Binding-site contacts:
Ligand atom O3 contacts residue GLY247 of chain 1.C at 3.8 Å.
Ligand atom C1 contacts residue GLU281 of chain 1.C at 3.4 Å.
Ligand atom O5P contacts residue TYR216 of chain 1.C at 2.5 Å (h-bond).
Ligand atom O4P contacts residue ARG244 of chain 1.D at 2.6 Å (salt-bridge).
Ligand atom P2 contacts residue TYR216 of chain 1.C at 3.6 Å.
Ligand atom O6 contacts residue LYS275 of chain 1.C at 2.8 Å (salt-bridge).
Ligand atom P2 contacts residue LYS275 of chain 1.C at 3.7 Å.
Ligand atom O1 contacts residue ASP122 of chain 1.C at 3.1 Å (salt-bridge).
Ligand atom O5P contacts residue TYR265 of chain 1.C at 2.7 Å (h-bond).
Ligand atom O6P contacts residue ASN213 of chain 1.C at 2.9 Å (h-bond).
Ligand atom O1P contacts residue SER125 of chain 1.C at 3.0 Å (h-bond).
Ligand atom O2P contacts residue LYS275 of chain 1.C at 2.7 Å (salt-bridge).
Ligand atom O4 contacts residue MET249 of chain 1.C at 3.1 Å (h-bond).
Ligand atom P2 contacts residue ARG244 of chain 1.D at 3.7 Å.
Ligand atom C4 contacts residue GLY247 of chain 1.C at 3.4 Å.
Ligand atom O6 contacts residue TYR265 of chain 1.C at 3.4 Å.
Ligand atom C3 contacts residue MET249 of chain 1.C at 3.7 Å (hydrophobic).
Ligand atom O1P contacts residue SER124 of chain 1.C at 3.4 Å (h-bond).
Ligand atom O6P contacts residue ARG244 of chain 1.D at 3.5 Å (salt-bridge).
Ligand atom O6P contacts residue TYR265 of chain 1.C at 3.8 Å.
Ligand atom P2 contacts residue TYR265 of chain 1.C at 3.9 Å.
Ligand atom O1 contacts residue GLU281 of chain 1.C at 3.0 Å (salt-bridge).
Ligand atom O3P contacts residue GLY123 of chain 1.C at 3.7 Å.
Ligand atom O6P contacts residue TYR245 of chain 1.C at 2.7 Å (h-bond).
Ligand atom O3 contacts residue ASP122 of chain 1.C at 3.1 Å (salt-bridge).
Ligand atom P1 contacts residue SER124 of chain 1.C at 3.7 Å.
Ligand atom C3 contacts residue ASP122 of chain 1.C at 3.8 Å.
Ligand atom C6 contacts residue TYR245 of chain 1.C at 3.4 Å (hydrophobic).
Ligand atom C5 contacts residue LYS275 of chain 1.C at 3.6 Å.
Ligand atom O3 contacts residue SER248 of chain 1.C at 3.6 Å.
Ligand atom O3P contacts residue SER124 of chain 1.C at 2.8 Å (h-bond).
Ligand atom O3 contacts residue GLY123 of chain 1.C at 3.6 Å.
Ligand atom O5 contacts residue LYS275 of chain 1.C at 2.8 Å (salt-bridge).
Ligand atom O5P contacts residue LYS275 of chain 1.C at 3.7 Å.
Ligand atom O3 contacts residue MET249 of chain 1.C at 2.8 Å (h-bond).
Ligand atom C4 contacts residue MET249 of chain 1.C at 3.6 Å (hydrophobic).
Ligand atom P2 contacts residue ASN213 of chain 1.C at 3.6 Å.
Ligand atom C6 contacts residue LYS275 of chain 1.C at 3.6 Å.
Ligand atom O2 contacts residue GLY123 of chain 1.C at 3.8 Å.
Ligand atom O1P contacts residue GLY123 of chain 1.C at 3.7 Å.

This small molecule binds to this protein.
Small molecule (SMILES): O=P(O)(O)OC[C@H]1O[C@@](CO)(OP(=O)(O)O)[C@@H](O)[C@@H]1O

Sequence of chain 1.D:
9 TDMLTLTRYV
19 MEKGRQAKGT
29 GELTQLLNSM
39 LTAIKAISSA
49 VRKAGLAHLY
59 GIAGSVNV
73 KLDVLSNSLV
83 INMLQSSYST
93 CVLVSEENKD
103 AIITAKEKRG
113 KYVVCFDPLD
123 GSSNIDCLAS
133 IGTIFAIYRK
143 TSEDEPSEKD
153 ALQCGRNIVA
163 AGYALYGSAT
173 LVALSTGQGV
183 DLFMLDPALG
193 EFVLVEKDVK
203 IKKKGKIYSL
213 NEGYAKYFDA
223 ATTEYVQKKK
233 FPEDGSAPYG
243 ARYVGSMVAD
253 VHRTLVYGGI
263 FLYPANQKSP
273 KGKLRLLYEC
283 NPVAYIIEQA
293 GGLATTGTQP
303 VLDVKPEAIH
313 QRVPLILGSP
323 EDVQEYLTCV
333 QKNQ

Sequence of chain 1.C:
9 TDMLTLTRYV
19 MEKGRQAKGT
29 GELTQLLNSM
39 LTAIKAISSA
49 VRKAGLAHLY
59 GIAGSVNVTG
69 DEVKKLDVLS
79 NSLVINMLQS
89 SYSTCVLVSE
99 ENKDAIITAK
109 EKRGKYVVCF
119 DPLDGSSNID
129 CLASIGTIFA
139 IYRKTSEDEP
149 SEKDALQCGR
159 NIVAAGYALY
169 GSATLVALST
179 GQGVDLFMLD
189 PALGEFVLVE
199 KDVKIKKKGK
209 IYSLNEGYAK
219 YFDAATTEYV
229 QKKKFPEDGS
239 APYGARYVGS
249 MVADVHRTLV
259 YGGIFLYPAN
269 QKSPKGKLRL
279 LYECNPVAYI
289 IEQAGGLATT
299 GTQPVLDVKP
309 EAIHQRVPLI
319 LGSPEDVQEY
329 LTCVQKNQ